Sequence of chain 1.B:
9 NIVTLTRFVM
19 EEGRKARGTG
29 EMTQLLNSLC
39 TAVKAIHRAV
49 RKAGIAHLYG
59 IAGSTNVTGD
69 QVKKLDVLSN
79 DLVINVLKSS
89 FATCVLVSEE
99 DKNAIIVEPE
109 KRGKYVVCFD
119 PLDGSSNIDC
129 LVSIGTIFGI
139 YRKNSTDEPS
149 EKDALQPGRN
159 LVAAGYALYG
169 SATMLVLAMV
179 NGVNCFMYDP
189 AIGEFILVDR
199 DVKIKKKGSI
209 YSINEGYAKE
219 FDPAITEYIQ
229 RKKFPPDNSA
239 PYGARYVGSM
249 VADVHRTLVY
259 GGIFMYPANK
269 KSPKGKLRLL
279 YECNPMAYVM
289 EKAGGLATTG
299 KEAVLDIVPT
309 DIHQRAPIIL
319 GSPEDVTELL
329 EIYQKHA

This small molecule binds to this protein.
Small molecule (SMILES): O=P(O)(O)OC[C@H]1O[C@](O)(CO)[C@@H](O)[C@@H]1O

Binding-site contacts:
Ligand atom C3 contacts residue ASP121 of chain 1.B at 3.6 Å.
Ligand atom O2 contacts residue GLY122 of chain 1.B at 3.7 Å.
Ligand atom C4 contacts residue MET248 of chain 1.B at 3.6 Å (hydrophobic).
Ligand atom O2P contacts residue TYR264 of chain 1.B at 2.5 Å (h-bond).
Ligand atom C2 contacts residue PO41 of chain 1.J at 3.6 Å.
Ligand atom O1 contacts residue PO41 of chain 1.J at 2.7 Å (h-bond).
Ligand atom O3P contacts residue ARG243 of chain 1.A at 3.7 Å.
Ligand atom C2 contacts residue LYS274 of chain 1.B at 3.6 Å.
Ligand atom C6 contacts residue GLY246 of chain 1.B at 3.4 Å.
Ligand atom O2 contacts residue PO41 of chain 1.J at 2.9 Å (h-bond).
Ligand atom O3 contacts residue MET248 of chain 1.B at 3.1 Å (h-bond).
Ligand atom O1 contacts residue ASP121 of chain 1.B at 2.9 Å (salt-bridge).
Ligand atom O6 contacts residue ARG243 of chain 1.A at 3.7 Å.
Ligand atom C4 contacts residue GLY246 of chain 1.B at 3.0 Å.
Ligand atom O3P contacts residue TYR264 of chain 1.B at 3.6 Å.
Ligand atom O5 contacts residue LYS274 of chain 1.B at 2.8 Å (salt-bridge).
Ligand atom O3 contacts residue GLY122 of chain 1.B at 3.6 Å (h-bond).
Ligand atom P contacts residue TYR244 of chain 1.B at 3.8 Å.
Ligand atom O3 contacts residue SER247 of chain 1.B at 3.8 Å.
Ligand atom O1 contacts residue GLU280 of chain 1.B at 2.9 Å (salt-bridge).
Ligand atom C3 contacts residue MET248 of chain 1.B at 3.8 Å (hydrophobic).
Ligand atom O1 contacts residue MG1 of chain 1.H at 2.8 Å.
Ligand atom O4 contacts residue GLY246 of chain 1.B at 3.8 Å.
Ligand atom P contacts residue ARG243 of chain 1.A at 3.8 Å.
Ligand atom P contacts residue ASN212 of chain 1.B at 3.8 Å.
Ligand atom P contacts residue TYR264 of chain 1.B at 3.7 Å.
Ligand atom O4 contacts residue MET248 of chain 1.B at 3.2 Å (h-bond).
Ligand atom C1 contacts residue PO41 of chain 1.J at 3.4 Å.
Ligand atom O2P contacts residue TYR215 of chain 1.B at 3.0 Å (h-bond).
Ligand atom C1 contacts residue LYS274 of chain 1.B at 3.3 Å.
Ligand atom O3P contacts residue TYR244 of chain 1.B at 2.4 Å (h-bond).
Ligand atom C5 contacts residue LYS274 of chain 1.B at 3.8 Å.
Ligand atom O6 contacts residue LYS274 of chain 1.B at 3.3 Å (salt-bridge).
Ligand atom O1P contacts residue ARG243 of chain 1.A at 2.8 Å (salt-bridge).
Ligand atom O3P contacts residue ASN212 of chain 1.B at 3.1 Å (h-bond).
Ligand atom C6 contacts residue TYR244 of chain 1.B at 3.4 Å (hydrophobic).
Ligand atom O2P contacts residue LYS274 of chain 1.B at 3.8 Å.
Ligand atom O3 contacts residue ASP121 of chain 1.B at 2.8 Å (salt-bridge).
Ligand atom C5 contacts residue GLY246 of chain 1.B at 3.7 Å.
Ligand atom O1P contacts residue ASN212 of chain 1.B at 3.4 Å (h-bond).

Sequence of chain 1.A:
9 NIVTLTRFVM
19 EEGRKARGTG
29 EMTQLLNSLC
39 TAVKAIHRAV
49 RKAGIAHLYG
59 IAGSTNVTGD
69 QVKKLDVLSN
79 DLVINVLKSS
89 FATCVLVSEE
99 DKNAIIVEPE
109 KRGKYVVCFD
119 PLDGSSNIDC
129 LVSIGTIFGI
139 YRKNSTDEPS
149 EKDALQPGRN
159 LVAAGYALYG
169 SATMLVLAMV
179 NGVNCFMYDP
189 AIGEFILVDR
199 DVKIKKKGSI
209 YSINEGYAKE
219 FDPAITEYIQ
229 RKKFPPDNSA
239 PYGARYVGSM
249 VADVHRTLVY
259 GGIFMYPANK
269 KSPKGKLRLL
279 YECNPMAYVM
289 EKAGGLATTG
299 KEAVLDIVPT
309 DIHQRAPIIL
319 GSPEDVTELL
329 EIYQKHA